Sequence of chain 1.B:
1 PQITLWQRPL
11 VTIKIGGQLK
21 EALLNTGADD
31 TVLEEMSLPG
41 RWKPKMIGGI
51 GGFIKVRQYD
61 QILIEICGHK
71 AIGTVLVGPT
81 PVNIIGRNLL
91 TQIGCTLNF

The small molecule below binds the protein below.
Small molecule (SMILES): COc1ccc(S(=O)(=O)N(CC(C)C)C[C@@H](O)[C@H](Cc2ccccc2)NC(=O)O[C@H]2CCO[C@H]3OC[C@H](O)[C@H]32)cc1

Binding-site contacts:
Ligand atom C05 contacts residue VAL82 of chain 1.B at 3.6 Å (hydrophobic).
Ligand atom C27 contacts residue ASP29 of chain 1.A at 3.7 Å.
Ligand atom C32 contacts residue ASN25 of chain 1.B at 3.1 Å.
Ligand atom C1 contacts residue GLY48 of chain 1.A at 3.2 Å.
Ligand atom O1 contacts residue GLY48 of chain 1.A at 3.1 Å (h-bond).
Ligand atom C31 contacts residue GLY48 of chain 1.A at 3.4 Å.
Ligand atom O18 contacts residue ASN25 of chain 1.B at 2.9 Å (h-bond).
Ligand atom N20 contacts residue GLY27 of chain 1.A at 3.3 Å (h-bond).
Ligand atom O18 contacts residue ASN25 of chain 1.A at 2.7 Å (h-bond).
Ligand atom O18 contacts residue GLY27 of chain 1.B at 3.8 Å.
Ligand atom C29 contacts residue GLY27 of chain 1.A at 3.7 Å.
Ligand atom C4 contacts residue GLY48 of chain 1.B at 3.0 Å.
Ligand atom O01 contacts residue ASP29 of chain 1.A at 3.6 Å.
Ligand atom O9 contacts residue ILE50 of chain 1.A at 3.4 Å.
Ligand atom O28 contacts residue ALA28 of chain 1.A at 3.6 Å.
Ligand atom O01 contacts residue ASP30 of chain 1.A at 3.2 Å (salt-bridge).
Ligand atom C09 contacts residue PRO81 of chain 1.B at 3.4 Å (hydrophobic).
Ligand atom C02 contacts residue ASP30 of chain 1.A at 3.5 Å.
Ligand atom C17 contacts residue ASN25 of chain 1.A at 3.5 Å.
Ligand atom C16 contacts residue GLY27 of chain 1.B at 3.2 Å.
Ligand atom C06 contacts residue GLY27 of chain 1.A at 3.4 Å.
Ligand atom C03 contacts residue PRO81 of chain 1.B at 3.3 Å (hydrophobic).
Ligand atom C01 contacts residue VAL32 of chain 1.A at 3.8 Å (hydrophobic).
Ligand atom O03 contacts residue ASP30 of chain 1.B at 3.0 Å (salt-bridge).
Ligand atom C02 contacts residue ALA28 of chain 1.A at 3.6 Å (hydrophobic).
Ligand atom C16 contacts residue ASN25 of chain 1.B at 3.4 Å.
Ligand atom C01 contacts residue ILE50 of chain 1.B at 3.5 Å (hydrophobic).
Ligand atom C12 contacts residue GLY27 of chain 1.B at 3.2 Å.
Ligand atom O10 contacts residue ILE50 of chain 1.A at 3.5 Å.
Ligand atom O10 contacts residue GLY49 of chain 1.B at 3.0 Å.
Ligand atom C3 contacts residue GLY48 of chain 1.B at 3.5 Å.
Ligand atom C04 contacts residue ASP30 of chain 1.B at 3.0 Å.
Ligand atom O28 contacts residue ASP29 of chain 1.A at 2.9 Å (salt-bridge).
Ligand atom C24 contacts residue GLY48 of chain 1.A at 3.7 Å.
Ligand atom O10 contacts residue GLY48 of chain 1.B at 3.8 Å.
Ligand atom C6 contacts residue ALA28 of chain 1.B at 3.6 Å (hydrophobic).
Ligand atom C02 contacts residue VAL32 of chain 1.A at 3.7 Å (hydrophobic).
Ligand atom C09 contacts residue VAL82 of chain 1.B at 3.6 Å (hydrophobic).
Ligand atom C17 contacts residue ASN25 of chain 1.B at 3.5 Å.
Ligand atom O22 contacts residue GLY49 of chain 1.A at 3.8 Å.

Sequence of chain 1.A:
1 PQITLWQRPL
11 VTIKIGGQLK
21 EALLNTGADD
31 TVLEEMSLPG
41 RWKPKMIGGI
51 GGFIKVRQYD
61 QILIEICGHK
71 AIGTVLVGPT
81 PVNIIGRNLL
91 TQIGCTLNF